Sequence of chain 2.A:
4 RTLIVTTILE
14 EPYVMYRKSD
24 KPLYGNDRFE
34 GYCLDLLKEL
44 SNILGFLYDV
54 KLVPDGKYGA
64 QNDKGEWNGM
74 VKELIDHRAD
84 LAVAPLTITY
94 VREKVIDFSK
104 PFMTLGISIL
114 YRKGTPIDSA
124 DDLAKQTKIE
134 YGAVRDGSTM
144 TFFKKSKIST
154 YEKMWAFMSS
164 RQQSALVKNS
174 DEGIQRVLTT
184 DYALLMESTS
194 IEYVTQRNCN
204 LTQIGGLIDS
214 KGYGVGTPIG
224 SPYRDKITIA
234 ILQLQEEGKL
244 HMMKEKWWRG

Binding-site contacts:
Ligand atom C15 contacts residue ASP139 of chain 2.A at 3.3 Å.
Ligand atom C16 contacts residue TYR216 of chain 2.A at 3.5 Å (hydrophobic).
Ligand atom O2 contacts residue TYR61 of chain 2.A at 3.8 Å.
Ligand atom C6 contacts residue TYR61 of chain 2.A at 3.4 Å (hydrophobic).
Ligand atom C10 contacts residue ASP139 of chain 2.A at 3.4 Å.
Ligand atom O3 contacts residue SER141 of chain 2.A at 3.4 Å.
Ligand atom N2 contacts residue TYR61 of chain 2.A at 3.7 Å.
Ligand atom O1 contacts residue PRO88 of chain 2.A at 3.7 Å.
Ligand atom C11 contacts residue SER141 of chain 2.A at 3.7 Å.
Ligand atom O2 contacts residue ARG95 of chain 2.A at 2.9 Å (salt-bridge).
Ligand atom C6 contacts residue ARG95 of chain 2.A at 3.8 Å.
Ligand atom F3 contacts residue TYR16 of chain 2.A at 3.7 Å.
Ligand atom N1 contacts residue TYR61 of chain 2.A at 3.5 Å.
Ligand atom C4 contacts residue TYR61 of chain 2.A at 3.4 Å (hydrophobic).
Ligand atom C6 contacts residue THR90 of chain 2.A at 3.3 Å.
Ligand atom O1 contacts residue TYR61 of chain 2.A at 3.5 Å.
Ligand atom C8 contacts residue TYR61 of chain 2.A at 3.6 Å (hydrophobic).
Ligand atom N1 contacts residue THR90 of chain 2.A at 3.3 Å (h-bond).
Ligand atom C4 contacts residue TYR216 of chain 2.A at 3.5 Å (hydrophobic).
Ligand atom C10 contacts residue GOL1 of chain 2.E at 3.7 Å.
Ligand atom O1 contacts residue ARG95 of chain 2.A at 2.7 Å (salt-bridge).
Ligand atom C10 contacts residue THR144 of chain 2.A at 3.6 Å.
Ligand atom C10 contacts residue GLY140 of chain 2.A at 3.7 Å.
Ligand atom F3 contacts residue GLU13 of chain 2.A at 3.6 Å.
Ligand atom C5 contacts residue PRO88 of chain 2.A at 3.4 Å (hydrophobic).
Ligand atom C6 contacts residue PRO88 of chain 2.A at 3.6 Å (hydrophobic).
Ligand atom F2 contacts residue TYR216 of chain 2.A at 3.2 Å.
Ligand atom F3 contacts residue PRO88 of chain 2.A at 3.8 Å.
Ligand atom C3 contacts residue TYR216 of chain 2.A at 3.6 Å (hydrophobic).
Ligand atom O4 contacts residue SER141 of chain 2.A at 3.5 Å.
Ligand atom N1 contacts residue PRO88 of chain 2.A at 2.7 Å (h-bond).
Ligand atom O1 contacts residue LEU89 of chain 2.A at 3.6 Å.
Ligand atom C12 contacts residue SER141 of chain 2.A at 3.5 Å.
Ligand atom C5 contacts residue TYR61 of chain 2.A at 3.5 Å (hydrophobic).
Ligand atom C4 contacts residue PRO88 of chain 2.A at 3.4 Å (hydrophobic).
Ligand atom C11 contacts residue THR144 of chain 2.A at 3.6 Å.
Ligand atom F4 contacts residue GLU13 of chain 2.A at 2.9 Å.
Ligand atom O1 contacts residue THR90 of chain 2.A at 2.9 Å (h-bond).
Ligand atom C7 contacts residue TYR61 of chain 2.A at 3.6 Å (hydrophobic).
Ligand atom F3 contacts residue TYR216 of chain 2.A at 3.2 Å.

A small-molecule ligand and the protein it binds are described below.
Small molecule (SMILES): O=C(Nn1c(=O)c(=O)[nH]c2cc(C(F)(F)F)c(F)cc21)c1ccccc1O